Binding-site contacts:
Ligand atom C4 contacts residue ILE51 of chain 1.E at 3.6 Å (hydrophobic).
Ligand atom C4 contacts residue LG31 of chain 1.U at 4.3 Å.
Ligand atom O2 contacts residue LYS33 of chain 1.E at 3.4 Å.
Ligand atom N contacts residue LEU29 of chain 1.E at 4.4 Å.
Ligand atom C6 contacts residue LEU55 of chain 1.E at 4.3 Å (hydrophobic).
Ligand atom CA contacts residue ARG53 of chain 1.E at 4.0 Å.
Ligand atom O1 contacts residue LYS33 of chain 1.E at 3.8 Å.
Ligand atom C2 contacts residue LEU29 of chain 1.E at 4.2 Å (hydrophobic).
Ligand atom CT contacts residue ARG58 of chain 1.E at 3.6 Å.
Ligand atom CT contacts residue PHE32 of chain 1.E at 4.3 Å (hydrophobic).
Ligand atom O contacts residue ARG53 of chain 1.E at 3.5 Å (salt-bridge).
Ligand atom O2 contacts residue LEU55 of chain 1.E at 4.1 Å.
Ligand atom CA contacts residue LEU55 of chain 1.E at 4.3 Å (hydrophobic).
Ligand atom CT contacts residue LYS33 of chain 1.E at 3.9 Å.
Ligand atom C3 contacts residue ILE51 of chain 1.E at 3.8 Å (hydrophobic).
Ligand atom CB contacts residue LEU29 of chain 1.E at 3.8 Å (hydrophobic).
Ligand atom C contacts residue LEU29 of chain 1.E at 4.3 Å (hydrophobic).
Ligand atom CT contacts residue LEU55 of chain 1.E at 3.9 Å (hydrophobic).
Ligand atom C contacts residue LEU55 of chain 1.E at 4.2 Å (hydrophobic).
Ligand atom C contacts residue ARG53 of chain 1.E at 4.2 Å.
Ligand atom O1 contacts residue ARG58 of chain 1.E at 2.9 Å (salt-bridge).
Ligand atom OE2 contacts residue ARG53 of chain 1.E at 3.9 Å.
Ligand atom N contacts residue LEU55 of chain 1.E at 3.9 Å.
Ligand atom O1 contacts residue ARG53 of chain 1.E at 4.4 Å.
Ligand atom C5 contacts residue LG31 of chain 1.U at 4.0 Å.
Ligand atom O2 contacts residue PHE32 of chain 1.E at 3.3 Å.
Ligand atom C6 contacts residue LEU29 of chain 1.E at 4.0 Å (hydrophobic).
Ligand atom O2 contacts residue LEU29 of chain 1.E at 4.2 Å.
Ligand atom N4 contacts residue SER50 of chain 1.E at 3.9 Å.
Ligand atom C6 contacts residue PHE32 of chain 1.E at 3.8 Å (hydrophobic).
Ligand atom N4 contacts residue ILE51 of chain 1.E at 3.8 Å.
Ligand atom C5 contacts residue PHE32 of chain 1.E at 4.2 Å (hydrophobic).
Ligand atom C2 contacts residue ILE51 of chain 1.E at 4.3 Å (hydrophobic).
Ligand atom O1 contacts residue LEU55 of chain 1.E at 4.1 Å.
Ligand atom O2 contacts residue ARG58 of chain 1.E at 2.9 Å (salt-bridge).
Ligand atom N contacts residue PHE32 of chain 1.E at 4.3 Å.
Ligand atom C1 contacts residue LEU29 of chain 1.E at 3.9 Å (hydrophobic).
Ligand atom C5 contacts residue ILE51 of chain 1.E at 3.9 Å (hydrophobic).
Ligand atom N4 contacts residue LG31 of chain 1.U at 4.0 Å.
Ligand atom C5 contacts residue LEU29 of chain 1.E at 4.4 Å (hydrophobic).

A small-molecule ligand and the protein it binds are described below.
Small molecule (SMILES): Nc1ccc(C(=O)N[C@@H](CCC(=O)O)C(=O)O)cc1

Sequence of chain 1.E:
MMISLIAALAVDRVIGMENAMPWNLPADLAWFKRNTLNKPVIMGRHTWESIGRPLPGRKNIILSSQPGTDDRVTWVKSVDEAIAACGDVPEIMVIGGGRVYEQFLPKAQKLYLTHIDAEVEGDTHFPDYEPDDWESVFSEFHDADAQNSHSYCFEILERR